Binding-site contacts:
Ligand atom CZ contacts residue TRP97 of chain 2.A at 3.5 Å (hydrophobic).
Ligand atom O6 contacts residue TYR320 of chain 2.A at 3.2 Å (h-bond).
Ligand atom C9 contacts residue SER165 of chain 2.A at 3.5 Å.
Ligand atom C6 contacts residue GLU196 of chain 2.A at 3.5 Å.
Ligand atom C3 contacts residue GLU37 of chain 2.A at 3.6 Å.
Ligand atom C2 contacts residue TYR320 of chain 2.A at 2.8 Å (hydrophobic).
Ligand atom O6 contacts residue ARG211 of chain 2.A at 3.7 Å.
Ligand atom O1B contacts residue ARG286 of chain 2.A at 2.9 Å (salt-bridge).
Ligand atom O10 contacts residue ASP69 of chain 2.A at 3.3 Å.
Ligand atom NE contacts residue GLU37 of chain 2.A at 3.3 Å (salt-bridge).
Ligand atom C4 contacts residue GLU37 of chain 2.A at 3.8 Å.
Ligand atom C3 contacts residue ASP69 of chain 2.A at 3.3 Å.
Ligand atom C6 contacts residue TYR320 of chain 2.A at 3.8 Å (hydrophobic).
Ligand atom O9 contacts residue ARG143 of chain 2.A at 3.4 Å (salt-bridge).
Ligand atom O1A contacts residue ARG211 of chain 2.A at 3.1 Å (salt-bridge).
Ligand atom NH2 contacts residue ARG74 of chain 2.A at 3.2 Å (salt-bridge).
Ligand atom O8 contacts residue GLU195 of chain 2.A at 2.6 Å (salt-bridge).
Ligand atom O1B contacts residue TYR320 of chain 2.A at 3.5 Å (h-bond).
Ligand atom O1B contacts residue ARG36 of chain 2.A at 2.8 Å (salt-bridge).
Ligand atom NH2 contacts residue ASP69 of chain 2.A at 2.9 Å (salt-bridge).
Ligand atom NH1 contacts residue GLU146 of chain 2.A at 3.0 Å (salt-bridge).
Ligand atom O9 contacts residue SER165 of chain 2.A at 3.3 Å.
Ligand atom C3 contacts residue TYR320 of chain 2.A at 3.0 Å (hydrophobic).
Ligand atom O1A contacts residue TYR320 of chain 2.A at 3.3 Å (h-bond).
Ligand atom CZ contacts residue GLU37 of chain 2.A at 3.6 Å.
Ligand atom C8 contacts residue GLU195 of chain 2.A at 3.5 Å.
Ligand atom NE contacts residue ASP69 of chain 2.A at 2.9 Å (salt-bridge).
Ligand atom NH1 contacts residue TRP97 of chain 2.A at 3.2 Å (h-bond).
Ligand atom O8 contacts residue ARG211 of chain 2.A at 3.5 Å.
Ligand atom C4 contacts residue ASP69 of chain 2.A at 3.5 Å.
Ligand atom C1 contacts residue TYR320 of chain 2.A at 2.9 Å (hydrophobic).
Ligand atom NH2 contacts residue TRP97 of chain 2.A at 2.9 Å (h-bond).
Ligand atom O1A contacts residue ARG286 of chain 2.A at 2.9 Å (salt-bridge).
Ligand atom C8 contacts residue ARG211 of chain 2.A at 3.6 Å.
Ligand atom C9 contacts residue ASN213 of chain 2.A at 3.7 Å.
Ligand atom O9 contacts residue GLU195 of chain 2.A at 2.6 Å (salt-bridge).
Ligand atom C1 contacts residue ARG286 of chain 2.A at 3.6 Å.
Ligand atom C9 contacts residue GLU195 of chain 2.A at 3.4 Å.
Ligand atom C4 contacts residue TYR320 of chain 2.A at 3.7 Å (hydrophobic).
Ligand atom O10 contacts residue ARG70 of chain 2.A at 2.8 Å (salt-bridge).

Sequence of chain 2.A:
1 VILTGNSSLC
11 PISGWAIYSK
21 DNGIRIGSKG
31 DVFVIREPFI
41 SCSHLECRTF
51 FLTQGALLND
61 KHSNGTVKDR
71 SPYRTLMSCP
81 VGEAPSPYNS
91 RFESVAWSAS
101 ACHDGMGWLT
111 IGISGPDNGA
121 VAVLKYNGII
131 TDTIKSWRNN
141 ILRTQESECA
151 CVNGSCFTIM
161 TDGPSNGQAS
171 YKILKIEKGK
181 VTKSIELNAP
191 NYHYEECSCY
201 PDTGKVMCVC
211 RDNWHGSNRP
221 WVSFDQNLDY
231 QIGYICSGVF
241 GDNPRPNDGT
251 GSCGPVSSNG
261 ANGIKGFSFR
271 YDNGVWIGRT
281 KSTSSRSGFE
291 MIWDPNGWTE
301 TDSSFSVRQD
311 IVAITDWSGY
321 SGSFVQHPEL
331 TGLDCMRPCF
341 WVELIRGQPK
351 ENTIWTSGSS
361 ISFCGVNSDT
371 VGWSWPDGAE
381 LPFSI

The protein below binds the small molecule below.
Small molecule (SMILES): [H]/N=C(\N)N[C@H]1C=C(C(=O)O)O[C@@H]([C@H](O)[C@H](O)CO)[C@@H]1NC(C)=O